This protein binds this small molecule.
Small molecule (SMILES): CC(=O)N[C@@H]1[C@@H](O)[C@H](O)[C@@H](CO)O[C@H]1O

Sequence of chain 1.A:
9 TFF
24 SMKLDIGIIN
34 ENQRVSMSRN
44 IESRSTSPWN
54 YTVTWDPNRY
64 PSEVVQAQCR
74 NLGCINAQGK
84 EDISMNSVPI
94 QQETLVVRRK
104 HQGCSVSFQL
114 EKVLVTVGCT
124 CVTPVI

Binding-site contacts:
Ligand atom O7 contacts residue ASN53 of chain 1.A at 3.6 Å (h-bond).
Ligand atom C2 contacts residue ASN53 of chain 1.A at 2.3 Å.
Ligand atom C8 contacts residue TYR54 of chain 1.A at 3.6 Å (hydrophobic).
Ligand atom O5 contacts residue ASN53 of chain 1.A at 2.5 Å (h-bond).
Ligand atom C5 contacts residue ASN53 of chain 1.A at 3.5 Å.
Ligand atom C8 contacts residue ASN53 of chain 1.A at 4.3 Å.
Ligand atom C6 contacts residue ASN53 of chain 1.A at 3.7 Å.
Ligand atom N2 contacts residue ASN53 of chain 1.A at 2.8 Å (h-bond).
Ligand atom C4 contacts residue ASN53 of chain 1.A at 4.0 Å.
Ligand atom C1 contacts residue ASN53 of chain 1.A at 1.4 Å.
Ligand atom C7 contacts residue ASN53 of chain 1.A at 3.3 Å.
Ligand atom C6 contacts residue ARG73 of chain 1.A at 4.3 Å.
Ligand atom O6 contacts residue ARG73 of chain 1.A at 4.2 Å.
Ligand atom C3 contacts residue ASN53 of chain 1.A at 3.7 Å.